Sequence of chain 1.B:
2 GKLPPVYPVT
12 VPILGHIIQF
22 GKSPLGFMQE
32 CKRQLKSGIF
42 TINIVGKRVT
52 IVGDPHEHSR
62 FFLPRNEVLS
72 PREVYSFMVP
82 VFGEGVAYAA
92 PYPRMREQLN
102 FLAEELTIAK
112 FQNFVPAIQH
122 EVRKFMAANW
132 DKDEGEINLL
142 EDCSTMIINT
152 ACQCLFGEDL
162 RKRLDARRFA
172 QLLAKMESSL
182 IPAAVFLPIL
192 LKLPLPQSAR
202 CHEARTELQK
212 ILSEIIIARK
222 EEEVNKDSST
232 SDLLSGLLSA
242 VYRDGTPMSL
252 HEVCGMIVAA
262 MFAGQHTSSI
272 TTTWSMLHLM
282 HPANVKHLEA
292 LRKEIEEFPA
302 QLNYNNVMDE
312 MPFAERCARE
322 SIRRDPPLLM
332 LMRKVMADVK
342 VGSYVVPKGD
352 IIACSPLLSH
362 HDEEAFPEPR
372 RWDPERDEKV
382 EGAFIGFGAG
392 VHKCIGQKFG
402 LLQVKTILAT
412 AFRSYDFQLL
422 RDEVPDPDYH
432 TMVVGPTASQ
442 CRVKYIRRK

Binding-site contacts:
Ligand atom C9 contacts residue TYR89 of chain 1.B at 3.5 Å (hydrophobic).
Ligand atom C20 contacts residue MET333 of chain 1.B at 3.5 Å (hydrophobic).
Ligand atom N5 contacts residue MET333 of chain 1.B at 3.2 Å.
Ligand atom N2 contacts residue ALA264 of chain 1.B at 4.0 Å.
Ligand atom O1 contacts residue VAL434 of chain 1.B at 3.9 Å.
Ligand atom C14 contacts residue MET79 of chain 1.B at 4.0 Å (hydrophobic).
Ligand atom C4 contacts residue LEU329 of chain 1.B at 3.9 Å (hydrophobic).
Ligand atom C8 contacts residue TYR76 of chain 1.B at 2.9 Å (hydrophobic).
Ligand atom C3 contacts residue LEU329 of chain 1.B at 3.7 Å (hydrophobic).
Ligand atom C15 contacts residue PHE78 of chain 1.B at 3.5 Å (hydrophobic).
Ligand atom CL1 contacts residue TYR89 of chain 1.B at 3.9 Å.
Ligand atom N3 contacts residue HEM1 of chain 1.G at 2.0 Å.
Ligand atom C21 contacts residue MET333 of chain 1.B at 3.9 Å (hydrophobic).
Ligand atom CL2 contacts residue PHE83 of chain 1.B at 4.0 Å.
Ligand atom N1 contacts residue TYR76 of chain 1.B at 3.2 Å (h-bond).
Ligand atom C7 contacts residue TYR76 of chain 1.B at 3.5 Å (hydrophobic).
Ligand atom C11 contacts residue PHE83 of chain 1.B at 3.3 Å (hydrophobic).
Ligand atom C12 contacts residue ALA264 of chain 1.B at 4.0 Å (hydrophobic).
Ligand atom C9 contacts residue HEM1 of chain 1.G at 3.9 Å.
Ligand atom C23 contacts residue PHE21 of chain 1.B at 3.9 Å (hydrophobic).
Ligand atom C24 contacts residue PHE21 of chain 1.B at 3.3 Å (hydrophobic).
Ligand atom C14 contacts residue PHE78 of chain 1.B at 4.0 Å (hydrophobic).
Ligand atom N3 contacts residue ALA264 of chain 1.B at 3.8 Å.
Ligand atom CL1 contacts residue HEM1 of chain 1.G at 3.7 Å.
Ligand atom C9 contacts residue TYR76 of chain 1.B at 3.6 Å (hydrophobic).
Ligand atom C18 contacts residue LEU329 of chain 1.B at 3.9 Å (hydrophobic).
Ligand atom CL2 contacts residue ALA264 of chain 1.B at 3.4 Å.
Ligand atom C6 contacts residue LEU329 of chain 1.B at 3.9 Å (hydrophobic).
Ligand atom C4 contacts residue ALA264 of chain 1.B at 3.2 Å (hydrophobic).
Ligand atom C12 contacts residue PHE83 of chain 1.B at 3.9 Å (hydrophobic).
Ligand atom C5 contacts residue HEM1 of chain 1.G at 3.0 Å.
Ligand atom N4 contacts residue MET333 of chain 1.B at 3.7 Å.
Ligand atom C2 contacts residue TYR76 of chain 1.B at 3.8 Å (hydrophobic).
Ligand atom C26 contacts residue PHE187 of chain 1.B at 3.8 Å (hydrophobic).
Ligand atom C5 contacts residue THR268 of chain 1.B at 3.8 Å.
Ligand atom C5 contacts residue ALA264 of chain 1.B at 3.1 Å (hydrophobic).
Ligand atom N2 contacts residue LEU329 of chain 1.B at 3.6 Å.
Ligand atom CL2 contacts residue PHE263 of chain 1.B at 3.6 Å.
Ligand atom C6 contacts residue HEM1 of chain 1.G at 3.0 Å.
Ligand atom C4 contacts residue THR268 of chain 1.B at 3.6 Å.

A protein and the small-molecule ligand that binds it are described below.
Small molecule (SMILES): O=C(N[C@@H](Cn1ccnc1)c1ccc(Cl)cc1Cl)c1ccc(-c2nnc(-c3ccccc3)o2)cc1